The small molecule below binds the protein below.
Small molecule (SMILES): NCCC[C@H](N)C(=O)O

Binding-site contacts:
Ligand atom CB contacts residue ALA306 of chain 2.A at 3.5 Å (hydrophobic).
Ligand atom NE contacts residue HIS303 of chain 2.A at 3.1 Å.
Ligand atom CG contacts residue HIS303 of chain 2.A at 4.1 Å.
Ligand atom CG contacts residue SER354 of chain 2.A at 4.3 Å.
Ligand atom CD contacts residue ASP305 of chain 2.A at 3.5 Å.
Ligand atom NE contacts residue ASP170 of chain 2.A at 4.3 Å.
Ligand atom N contacts residue MET302 of chain 2.A at 2.8 Å (h-bond).
Ligand atom OXT contacts residue SER355 of chain 2.A at 2.9 Å (h-bond).
Ligand atom CG contacts residue GLY402 of chain 2.A at 4.0 Å.
Ligand atom CB contacts residue MET302 of chain 2.A at 3.6 Å (hydrophobic).
Ligand atom CD contacts residue MET302 of chain 2.A at 4.4 Å (hydrophobic).
Ligand atom O contacts residue ALA306 of chain 2.A at 3.6 Å.
Ligand atom C contacts residue SER355 of chain 2.A at 3.6 Å.
Ligand atom NE contacts residue ASP305 of chain 2.A at 4.1 Å.
Ligand atom OXT contacts residue ARG322 of chain 2.A at 3.9 Å.
Ligand atom CA contacts residue ARG322 of chain 2.A at 4.1 Å.
Ligand atom C contacts residue ALA306 of chain 2.A at 4.4 Å (hydrophobic).
Ligand atom CA contacts residue MET302 of chain 2.A at 3.4 Å (hydrophobic).
Ligand atom NE contacts residue GLY402 of chain 2.A at 3.5 Å (h-bond).
Ligand atom CB contacts residue HIS303 of chain 2.A at 4.3 Å.
Ligand atom CA contacts residue ALA306 of chain 2.A at 4.3 Å (hydrophobic).
Ligand atom O contacts residue SER355 of chain 2.A at 2.8 Å (h-bond).
Ligand atom CG contacts residue MET302 of chain 2.A at 4.0 Å (hydrophobic).
Ligand atom CD contacts residue HIS303 of chain 2.A at 3.6 Å.
Ligand atom OXT contacts residue SER354 of chain 2.A at 3.4 Å.
Ligand atom C contacts residue SER354 of chain 2.A at 4.0 Å.
Ligand atom CD contacts residue CYS407 of chain 2.A at 3.2 Å (hydrophobic).
Ligand atom C contacts residue ARG322 of chain 2.A at 3.6 Å.
Ligand atom NE contacts residue CYS407 of chain 2.A at 2.5 Å (h-bond).
Ligand atom O contacts residue ARG322 of chain 2.A at 2.9 Å (salt-bridge).
Ligand atom O contacts residue TRP357 of chain 2.A at 4.4 Å.
Ligand atom CG contacts residue ALA306 of chain 2.A at 4.5 Å (hydrophobic).
Ligand atom CD contacts residue GLY402 of chain 2.A at 4.1 Å.

Sequence of chain 2.A:
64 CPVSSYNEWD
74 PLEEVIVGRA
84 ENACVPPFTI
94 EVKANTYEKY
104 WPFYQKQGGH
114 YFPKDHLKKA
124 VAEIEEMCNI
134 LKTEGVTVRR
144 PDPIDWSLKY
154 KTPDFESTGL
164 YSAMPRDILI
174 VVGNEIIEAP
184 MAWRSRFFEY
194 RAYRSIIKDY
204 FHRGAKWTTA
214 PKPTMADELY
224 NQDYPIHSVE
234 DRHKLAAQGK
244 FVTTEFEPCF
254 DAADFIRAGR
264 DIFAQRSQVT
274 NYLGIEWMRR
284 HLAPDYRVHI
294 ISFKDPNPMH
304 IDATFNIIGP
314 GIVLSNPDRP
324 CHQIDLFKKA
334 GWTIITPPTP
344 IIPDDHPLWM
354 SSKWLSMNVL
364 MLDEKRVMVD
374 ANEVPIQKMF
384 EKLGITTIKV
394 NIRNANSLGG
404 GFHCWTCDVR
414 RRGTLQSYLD